Sequence of chain 1.A:
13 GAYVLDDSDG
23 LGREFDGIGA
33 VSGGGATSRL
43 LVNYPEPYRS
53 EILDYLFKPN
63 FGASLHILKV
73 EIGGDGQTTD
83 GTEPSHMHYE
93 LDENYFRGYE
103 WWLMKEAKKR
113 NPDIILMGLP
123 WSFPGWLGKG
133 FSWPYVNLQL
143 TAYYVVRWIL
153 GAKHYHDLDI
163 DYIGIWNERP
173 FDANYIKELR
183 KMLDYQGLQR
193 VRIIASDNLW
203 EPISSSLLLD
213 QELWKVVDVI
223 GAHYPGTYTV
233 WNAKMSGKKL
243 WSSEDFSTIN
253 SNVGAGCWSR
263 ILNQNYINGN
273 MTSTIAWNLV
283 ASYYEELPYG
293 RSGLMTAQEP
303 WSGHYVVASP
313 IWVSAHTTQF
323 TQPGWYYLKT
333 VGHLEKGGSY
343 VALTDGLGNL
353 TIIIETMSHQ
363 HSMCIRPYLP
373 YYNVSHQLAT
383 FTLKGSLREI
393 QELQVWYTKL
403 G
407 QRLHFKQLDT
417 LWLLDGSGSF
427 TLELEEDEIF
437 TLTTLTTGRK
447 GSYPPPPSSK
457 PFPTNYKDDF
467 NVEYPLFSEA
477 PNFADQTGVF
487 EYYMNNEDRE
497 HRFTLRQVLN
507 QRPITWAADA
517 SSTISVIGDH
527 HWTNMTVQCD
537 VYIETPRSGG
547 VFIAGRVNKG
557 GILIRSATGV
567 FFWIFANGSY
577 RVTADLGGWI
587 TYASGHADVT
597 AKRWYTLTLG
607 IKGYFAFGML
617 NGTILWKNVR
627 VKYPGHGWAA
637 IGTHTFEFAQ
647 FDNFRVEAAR

The small molecule below binds the protein below.
Small molecule (SMILES): CC(=O)N[C@H]1[C@H](O[C@H]2[C@H](O)[C@@H](NC(C)=O)CO[C@@H]2CO)O[C@H](CO)[C@@H](O)[C@@H]1O

Binding-site contacts:
Ligand atom C3 contacts residue ASN351 of chain 1.A at 3.6 Å.
Ligand atom C7 contacts residue LEU349 of chain 1.A at 4.1 Å (hydrophobic).
Ligand atom C6 contacts residue LEU349 of chain 1.A at 4.3 Å (hydrophobic).
Ligand atom N2 contacts residue ASN351 of chain 1.A at 2.8 Å (h-bond).
Ligand atom C1 contacts residue LEU441 of chain 1.A at 4.1 Å (hydrophobic).
Ligand atom C1 contacts residue ASP347 of chain 1.A at 3.8 Å.
Ligand atom C4 contacts residue ASN351 of chain 1.A at 4.1 Å.
Ligand atom O7 contacts residue ASN351 of chain 1.A at 3.5 Å (h-bond).
Ligand atom C2 contacts residue LEU349 of chain 1.A at 3.7 Å (hydrophobic).
Ligand atom C1 contacts residue ASN351 of chain 1.A at 1.4 Å.
Ligand atom O5 contacts residue ASP347 of chain 1.A at 3.6 Å.
Ligand atom O5 contacts residue ASN351 of chain 1.A at 2.4 Å (h-bond).
Ligand atom N2 contacts residue LEU349 of chain 1.A at 3.1 Å (h-bond).
Ligand atom C2 contacts residue ASN351 of chain 1.A at 2.2 Å.
Ligand atom C2 contacts residue ASP347 of chain 1.A at 4.2 Å.
Ligand atom O5 contacts residue LEU441 of chain 1.A at 3.7 Å.
Ligand atom C7 contacts residue ASN351 of chain 1.A at 3.2 Å.
Ligand atom O3 contacts residue LEU349 of chain 1.A at 4.3 Å.
Ligand atom C8 contacts residue LEU349 of chain 1.A at 4.2 Å (hydrophobic).
Ligand atom C5 contacts residue ASN351 of chain 1.A at 3.6 Å.
Ligand atom N2 contacts residue GLY350 of chain 1.A at 4.5 Å.
Ligand atom C8 contacts residue GLY350 of chain 1.A at 3.7 Å.
Ligand atom C8 contacts residue ASN351 of chain 1.A at 3.3 Å.
Ligand atom O6 contacts residue LEU349 of chain 1.A at 3.6 Å.